This protein binds this small molecule.
Small molecule (SMILES): CC(=O)N[C@@H]1[C@@H](O)[C@H](O)[C@@H](CO)O[C@H]1O

Binding-site contacts:
Ligand atom C4 contacts residue ASN657 of chain 1.I at 4.2 Å.
Ligand atom N2 contacts residue HIS655 of chain 1.I at 4.5 Å.
Ligand atom C5 contacts residue ASN657 of chain 1.I at 3.6 Å.
Ligand atom C1 contacts residue ASN657 of chain 1.I at 1.4 Å.
Ligand atom C7 contacts residue ASN657 of chain 1.I at 3.1 Å.
Ligand atom C8 contacts residue VAL656 of chain 1.I at 3.5 Å (hydrophobic).
Ligand atom C7 contacts residue HIS655 of chain 1.I at 4.4 Å.
Ligand atom O7 contacts residue ASN657 of chain 1.I at 2.9 Å (h-bond).
Ligand atom C8 contacts residue ASN657 of chain 1.I at 3.4 Å.
Ligand atom O7 contacts residue VAL656 of chain 1.I at 4.3 Å.
Ligand atom O5 contacts residue ASN657 of chain 1.I at 2.4 Å (h-bond).
Ligand atom C8 contacts residue HIS655 of chain 1.I at 3.2 Å.
Ligand atom C2 contacts residue ASN657 of chain 1.I at 2.5 Å.
Ligand atom C7 contacts residue VAL656 of chain 1.I at 4.2 Å (hydrophobic).
Ligand atom C3 contacts residue ASN657 of chain 1.I at 3.8 Å.
Ligand atom N2 contacts residue ASN657 of chain 1.I at 2.9 Å (h-bond).

Sequence of chain 1.I:
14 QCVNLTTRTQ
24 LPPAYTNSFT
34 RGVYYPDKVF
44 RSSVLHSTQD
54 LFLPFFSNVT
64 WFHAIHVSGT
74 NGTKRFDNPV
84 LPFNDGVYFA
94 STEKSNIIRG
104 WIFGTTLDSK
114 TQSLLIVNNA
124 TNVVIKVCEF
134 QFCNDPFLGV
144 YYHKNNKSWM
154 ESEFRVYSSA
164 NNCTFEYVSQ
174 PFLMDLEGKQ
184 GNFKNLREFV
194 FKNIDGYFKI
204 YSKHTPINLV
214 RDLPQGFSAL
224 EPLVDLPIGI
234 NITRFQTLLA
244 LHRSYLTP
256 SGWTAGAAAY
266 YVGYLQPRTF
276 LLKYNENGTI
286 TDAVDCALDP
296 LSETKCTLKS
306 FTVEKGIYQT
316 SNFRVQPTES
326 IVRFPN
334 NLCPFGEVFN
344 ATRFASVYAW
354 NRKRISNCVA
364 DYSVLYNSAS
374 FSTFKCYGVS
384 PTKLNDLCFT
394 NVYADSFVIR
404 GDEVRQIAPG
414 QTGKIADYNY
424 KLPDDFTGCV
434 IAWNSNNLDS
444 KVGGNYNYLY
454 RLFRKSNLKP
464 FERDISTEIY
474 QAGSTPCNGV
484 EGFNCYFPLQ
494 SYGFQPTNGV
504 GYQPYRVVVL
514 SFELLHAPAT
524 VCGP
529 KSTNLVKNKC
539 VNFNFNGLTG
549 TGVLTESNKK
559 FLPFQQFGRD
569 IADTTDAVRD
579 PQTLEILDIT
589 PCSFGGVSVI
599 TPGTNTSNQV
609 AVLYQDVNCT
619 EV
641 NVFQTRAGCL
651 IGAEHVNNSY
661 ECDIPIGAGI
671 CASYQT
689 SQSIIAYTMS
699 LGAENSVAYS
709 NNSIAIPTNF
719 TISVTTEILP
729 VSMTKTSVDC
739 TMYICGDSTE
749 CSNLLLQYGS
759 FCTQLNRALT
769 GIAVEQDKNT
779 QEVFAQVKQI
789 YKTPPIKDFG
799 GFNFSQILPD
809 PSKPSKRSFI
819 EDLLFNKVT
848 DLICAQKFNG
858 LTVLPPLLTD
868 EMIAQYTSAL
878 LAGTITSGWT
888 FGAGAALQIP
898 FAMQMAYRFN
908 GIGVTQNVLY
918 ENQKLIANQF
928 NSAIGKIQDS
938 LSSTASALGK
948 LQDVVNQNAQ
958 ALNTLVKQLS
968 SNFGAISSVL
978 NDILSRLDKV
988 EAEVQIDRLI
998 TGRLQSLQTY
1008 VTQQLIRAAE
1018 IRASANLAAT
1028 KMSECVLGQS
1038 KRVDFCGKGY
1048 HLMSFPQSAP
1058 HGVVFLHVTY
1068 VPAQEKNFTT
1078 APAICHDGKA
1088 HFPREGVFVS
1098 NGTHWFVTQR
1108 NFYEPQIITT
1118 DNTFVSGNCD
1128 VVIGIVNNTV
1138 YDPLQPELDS